Binding-site contacts:
Ligand atom C13 contacts residue ASN158 of chain 1.C at 3.8 Å.
Ligand atom C12 contacts residue TYR159 of chain 1.C at 3.7 Å (hydrophobic).
Ligand atom C20 contacts residue ALA97 of chain 1.C at 3.4 Å (hydrophobic).
Ligand atom C1 contacts residue NAD1 of chain 1.I at 3.5 Å.
Ligand atom C37 contacts residue PHE96 of chain 1.C at 3.7 Å (hydrophobic).
Ligand atom C22 contacts residue ALA97 of chain 1.C at 3.5 Å (hydrophobic).
Ligand atom O28 contacts residue ALA99 of chain 1.C at 3.7 Å.
Ligand atom O2 contacts residue TYR159 of chain 1.C at 2.7 Å (h-bond).
Ligand atom C8 contacts residue TYR159 of chain 1.C at 3.5 Å (hydrophobic).
Ligand atom N36 contacts residue ALA97 of chain 1.C at 3.1 Å (h-bond).
Ligand atom C20 contacts residue LEU102 of chain 1.C at 3.7 Å (hydrophobic).
Ligand atom C26 contacts residue ALA199 of chain 1.C at 3.5 Å (hydrophobic).
Ligand atom C17 contacts residue ALA199 of chain 1.C at 3.5 Å (hydrophobic).
Ligand atom C25 contacts residue SER201 of chain 1.C at 3.7 Å.
Ligand atom O2 contacts residue NAD1 of chain 1.I at 2.6 Å (h-bond).
Ligand atom C24 contacts residue ALA199 of chain 1.C at 2.9 Å (hydrophobic).
Ligand atom O10 contacts residue TYR159 of chain 1.C at 3.6 Å.
Ligand atom C20 contacts residue PHE96 of chain 1.C at 3.6 Å (hydrophobic).
Ligand atom C13 contacts residue ILE203 of chain 1.C at 3.8 Å (hydrophobic).
Ligand atom C4 contacts residue NAD1 of chain 1.I at 3.2 Å.
Ligand atom N3 contacts residue TYR159 of chain 1.C at 3.7 Å.
Ligand atom C11 contacts residue MET209 of chain 1.C at 3.5 Å (hydrophobic).
Ligand atom C14 contacts residue TYR159 of chain 1.C at 3.6 Å (hydrophobic).
Ligand atom C23 contacts residue ALA199 of chain 1.C at 3.7 Å (hydrophobic).
Ligand atom N21 contacts residue PHE96 of chain 1.C at 3.5 Å.
Ligand atom C13 contacts residue TYR159 of chain 1.C at 3.6 Å (hydrophobic).
Ligand atom C1 contacts residue TYR159 of chain 1.C at 3.6 Å (hydrophobic).
Ligand atom C5 contacts residue NAD1 of chain 1.I at 3.3 Å.
Ligand atom N21 contacts residue LEU102 of chain 1.C at 3.6 Å.
Ligand atom C4 contacts residue TYR159 of chain 1.C at 3.6 Å (hydrophobic).
Ligand atom C4 contacts residue TYR149 of chain 1.C at 3.7 Å (hydrophobic).
Ligand atom C20 contacts residue GLY95 of chain 1.C at 3.7 Å.
Ligand atom C38 contacts residue PHE206 of chain 1.C at 3.7 Å (hydrophobic).
Ligand atom C7 contacts residue PHE206 of chain 1.C at 3.7 Å (hydrophobic).
Ligand atom N3 contacts residue NAD1 of chain 1.I at 3.7 Å.
Ligand atom N36 contacts residue PHE96 of chain 1.C at 3.2 Å.
Ligand atom C22 contacts residue LEU102 of chain 1.C at 3.7 Å (hydrophobic).
Ligand atom N21 contacts residue ALA97 of chain 1.C at 2.8 Å (h-bond).
Ligand atom C9 contacts residue TYR159 of chain 1.C at 3.4 Å (hydrophobic).
Ligand atom O28 contacts residue PHE96 of chain 1.C at 3.5 Å.

Sequence of chain 1.C:
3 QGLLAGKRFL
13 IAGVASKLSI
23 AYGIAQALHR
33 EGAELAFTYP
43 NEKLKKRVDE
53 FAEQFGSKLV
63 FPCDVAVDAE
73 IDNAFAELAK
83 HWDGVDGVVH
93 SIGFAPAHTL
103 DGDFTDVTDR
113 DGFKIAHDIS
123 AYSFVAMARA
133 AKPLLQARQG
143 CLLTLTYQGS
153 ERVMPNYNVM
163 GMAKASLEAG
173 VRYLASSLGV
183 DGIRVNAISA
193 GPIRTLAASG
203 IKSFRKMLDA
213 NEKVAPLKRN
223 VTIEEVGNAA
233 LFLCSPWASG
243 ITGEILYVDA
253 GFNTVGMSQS

A protein and the small-molecule ligand that binds it are described below.
Small molecule (SMILES): Cc1c(CN(C)C(=O)CCc2cnc3c(c2)CCC(=O)N3)oc2ccccc12